Sequence of chain 12.E:
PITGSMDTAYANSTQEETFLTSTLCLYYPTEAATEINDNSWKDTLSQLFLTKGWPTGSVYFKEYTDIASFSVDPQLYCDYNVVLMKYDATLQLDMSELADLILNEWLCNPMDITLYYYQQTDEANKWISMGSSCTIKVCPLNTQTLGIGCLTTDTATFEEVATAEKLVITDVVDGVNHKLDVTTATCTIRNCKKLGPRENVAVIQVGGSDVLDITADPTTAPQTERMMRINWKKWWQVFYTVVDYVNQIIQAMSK

Binding-site contacts:
Ligand atom N2 contacts residue ASN12 of chain 12.E at 3.8 Å.
Ligand atom O5 contacts residue ASN12 of chain 12.E at 2.7 Å (h-bond).
Ligand atom C7 contacts residue ASN12 of chain 12.E at 3.9 Å.
Ligand atom C5 contacts residue ASN12 of chain 12.E at 4.1 Å.
Ligand atom C1 contacts residue ASN12 of chain 12.E at 2.2 Å.
Ligand atom C2 contacts residue ASN12 of chain 12.E at 3.3 Å.
Ligand atom O7 contacts residue ASN12 of chain 12.E at 3.6 Å.

A small-molecule ligand and the protein it binds are described below.
Small molecule (SMILES): CC(=O)N[C@H]1[C@H](O[C@H]2[C@H](O)[C@@H](NC(C)=O)CO[C@@H]2CO)O[C@H](CO)[C@@H](O)[C@@H]1O